Binding-site contacts:
Ligand atom C23 contacts residue MET297 of chain 3.B at 3.4 Å (hydrophobic).
Ligand atom C28 contacts residue GLU416 of chain 3.B at 3.6 Å.
Ligand atom C1 contacts residue GLY386 of chain 3.B at 2.9 Å.
Ligand atom O36 contacts residue GLN57 of chain 3.B at 3.6 Å (h-bond).
Ligand atom O35 contacts residue GLU472 of chain 3.B at 2.9 Å (salt-bridge).
Ligand atom O37 contacts residue GLU207 of chain 3.B at 2.7 Å (salt-bridge).
Ligand atom O27 contacts residue GLU207 of chain 3.B at 2.5 Å (salt-bridge).
Ligand atom C2 contacts residue GLY386 of chain 3.B at 3.3 Å.
Ligand atom C7 contacts residue TRP388 of chain 3.B at 3.6 Å (hydrophobic).
Ligand atom C26 contacts residue PHE221 of chain 3.B at 2.9 Å (hydrophobic).
Ligand atom C28 contacts residue TYR345 of chain 3.B at 3.6 Å (hydrophobic).
Ligand atom C29 contacts residue GLU416 of chain 3.B at 3.4 Å.
Ligand atom O36 contacts residue HIS161 of chain 3.B at 2.8 Å (h-bond).
Ligand atom C31 contacts residue GLU472 of chain 3.B at 3.5 Å.
Ligand atom O36 contacts residue TRP473 of chain 3.B at 2.9 Å (h-bond).
Ligand atom C33 contacts residue TYR345 of chain 3.B at 3.4 Å (hydrophobic).
Ligand atom C31 contacts residue TRP465 of chain 3.B at 3.5 Å (hydrophobic).
Ligand atom C30 contacts residue GLU416 of chain 3.B at 3.3 Å.
Ligand atom C33 contacts residue TYR481 of chain 3.B at 3.5 Å (hydrophobic).
Ligand atom O37 contacts residue ASN206 of chain 3.B at 3.5 Å (h-bond).
Ligand atom O37 contacts residue GLU416 of chain 3.B at 2.6 Å (salt-bridge).
Ligand atom C33 contacts residue GLU472 of chain 3.B at 3.6 Å.
Ligand atom C32 contacts residue TYR345 of chain 3.B at 3.1 Å (hydrophobic).
Ligand atom C33 contacts residue TRP465 of chain 3.B at 3.6 Å (hydrophobic).
Ligand atom C32 contacts residue TRP465 of chain 3.B at 3.6 Å (hydrophobic).
Ligand atom C26 contacts residue THR210 of chain 3.B at 3.5 Å.
Ligand atom C10 contacts residue TRP388 of chain 3.B at 3.6 Å (hydrophobic).
Ligand atom C29 contacts residue GLU207 of chain 3.B at 3.0 Å.
Ligand atom O34 contacts residue TYR481 of chain 3.B at 3.1 Å (h-bond).
Ligand atom C8 contacts residue TRP388 of chain 3.B at 3.2 Å (hydrophobic).
Ligand atom O34 contacts residue GLU472 of chain 3.B at 3.4 Å (salt-bridge).
Ligand atom O35 contacts residue GLN57 of chain 3.B at 3.1 Å (h-bond).
Ligand atom C23 contacts residue TRP388 of chain 3.B at 3.0 Å (hydrophobic).
Ligand atom C4 contacts residue TRP388 of chain 3.B at 3.6 Å (hydrophobic).
Ligand atom N9 contacts residue TRP388 of chain 3.B at 3.2 Å.
Ligand atom C32 contacts residue GLU416 of chain 3.B at 3.5 Å.
Ligand atom C28 contacts residue GLU207 of chain 3.B at 3.2 Å.
Ligand atom C19 contacts residue TRP388 of chain 3.B at 3.6 Å (hydrophobic).
Ligand atom O22 contacts residue TRP388 of chain 3.B at 2.9 Å.
Ligand atom O35 contacts residue TRP465 of chain 3.B at 2.4 Å (h-bond).

This small molecule binds to this protein.
Small molecule (SMILES): CC[C@H]1[C@H](O[C@@H]2O[C@H](CO)[C@@H](O)[C@H](O)[C@H]2O)OC=C(C(=O)OC)[C@H]1C[C@@H]1NCCc2c1[nH]c1ccccc21

Sequence of chain 3.B:
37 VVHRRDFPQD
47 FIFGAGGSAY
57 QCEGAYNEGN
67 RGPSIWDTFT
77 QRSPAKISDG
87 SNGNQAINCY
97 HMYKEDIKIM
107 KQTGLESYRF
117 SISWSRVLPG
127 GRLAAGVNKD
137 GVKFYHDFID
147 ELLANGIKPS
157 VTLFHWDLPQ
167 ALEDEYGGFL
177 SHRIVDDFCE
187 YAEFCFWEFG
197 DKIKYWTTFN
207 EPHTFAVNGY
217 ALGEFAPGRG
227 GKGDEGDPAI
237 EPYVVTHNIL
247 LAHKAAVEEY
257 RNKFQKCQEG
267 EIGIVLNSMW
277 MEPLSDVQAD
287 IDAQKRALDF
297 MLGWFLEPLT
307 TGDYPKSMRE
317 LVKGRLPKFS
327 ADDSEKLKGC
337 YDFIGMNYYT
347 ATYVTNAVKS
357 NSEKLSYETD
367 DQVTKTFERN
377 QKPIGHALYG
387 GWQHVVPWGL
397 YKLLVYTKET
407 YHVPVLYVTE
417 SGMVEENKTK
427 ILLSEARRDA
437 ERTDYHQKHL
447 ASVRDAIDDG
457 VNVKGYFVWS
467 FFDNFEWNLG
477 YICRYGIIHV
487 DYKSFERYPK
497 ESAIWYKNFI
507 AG